Sequence of chain 1.A:
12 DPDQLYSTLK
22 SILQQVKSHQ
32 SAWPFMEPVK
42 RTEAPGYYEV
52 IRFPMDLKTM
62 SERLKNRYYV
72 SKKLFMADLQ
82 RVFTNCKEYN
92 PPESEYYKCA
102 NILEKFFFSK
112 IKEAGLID

Binding-site contacts:
Ligand atom CE contacts residue TYR90 of chain 1.A at 4.4 Å (hydrophobic).
Ligand atom O contacts residue TYR90 of chain 1.A at 3.4 Å.
Ligand atom CG contacts residue TYR90 of chain 1.A at 4.2 Å (hydrophobic).
Ligand atom NZ contacts residue TYR97 of chain 1.A at 4.2 Å.
Ligand atom OH contacts residue VAL40 of chain 1.A at 4.5 Å.
Ligand atom CB contacts residue ASN91 of chain 1.A at 4.0 Å.
Ligand atom CE contacts residue ASN91 of chain 1.A at 4.1 Å.
Ligand atom CH3 contacts residue VAL40 of chain 1.A at 4.0 Å (hydrophobic).
Ligand atom OXT contacts residue ALA45 of chain 1.A at 3.4 Å.
Ligand atom C contacts residue ALA45 of chain 1.A at 4.4 Å (hydrophobic).
Ligand atom CB contacts residue TYR97 of chain 1.A at 3.4 Å (hydrophobic).
Ligand atom CH3 contacts residue PHE36 of chain 1.A at 3.8 Å (hydrophobic).
Ligand atom CG contacts residue GLU44 of chain 1.A at 4.1 Å.
Ligand atom CH contacts residue TYR97 of chain 1.A at 4.4 Å (hydrophobic).
Ligand atom CE contacts residue VAL40 of chain 1.A at 4.3 Å (hydrophobic).
Ligand atom C contacts residue TYR90 of chain 1.A at 4.0 Å (hydrophobic).
Ligand atom CD contacts residue TYR97 of chain 1.A at 3.4 Å (hydrophobic).
Ligand atom CB contacts residue GLU44 of chain 1.A at 4.4 Å.
Ligand atom OXT contacts residue TYR90 of chain 1.A at 3.7 Å.
Ligand atom OXT contacts residue GLU44 of chain 1.A at 3.3 Å (salt-bridge).
Ligand atom CH3 contacts residue PRO35 of chain 1.A at 3.4 Å (hydrophobic).
Ligand atom N contacts residue GLU44 of chain 1.A at 2.7 Å (salt-bridge).
Ligand atom OH contacts residue TYR48 of chain 1.A at 4.1 Å.
Ligand atom CH contacts residue ASN91 of chain 1.A at 3.8 Å.
Ligand atom OXT contacts residue PRO46 of chain 1.A at 4.3 Å.
Ligand atom CA contacts residue GLU44 of chain 1.A at 3.8 Å.
Ligand atom CG contacts residue TYR97 of chain 1.A at 4.0 Å (hydrophobic).
Ligand atom CH contacts residue VAL40 of chain 1.A at 3.9 Å (hydrophobic).
Ligand atom CG contacts residue ALA45 of chain 1.A at 3.8 Å (hydrophobic).
Ligand atom OH contacts residue ASN91 of chain 1.A at 2.8 Å (h-bond).
Ligand atom NZ contacts residue ASN91 of chain 1.A at 4.4 Å.
Ligand atom NZ contacts residue VAL40 of chain 1.A at 3.9 Å.
Ligand atom CE contacts residue ALA45 of chain 1.A at 4.5 Å (hydrophobic).
Ligand atom OH contacts residue CYS87 of chain 1.A at 4.1 Å.
Ligand atom C contacts residue GLU44 of chain 1.A at 3.9 Å.
Ligand atom CG contacts residue ASN91 of chain 1.A at 4.2 Å.
Ligand atom CD contacts residue ASN91 of chain 1.A at 3.8 Å.

This protein binds this small molecule.
Small molecule (SMILES): CC(=O)NCCCC[C@H](N)C(=O)O